Binding-site contacts:
Ligand atom O3 contacts residue ARG162 of chain 2.A at 4.3 Å.
Ligand atom O5 contacts residue THR168 of chain 2.A at 3.3 Å.
Ligand atom C2 contacts residue GLN120 of chain 2.H at 4.1 Å.
Ligand atom C5 contacts residue GLN120 of chain 2.H at 4.4 Å.
Ligand atom C6 contacts residue VAL144 of chain 2.A at 4.2 Å (hydrophobic).
Ligand atom C7 contacts residue ARG162 of chain 2.A at 3.1 Å.
Ligand atom C4 contacts residue ASN167 of chain 2.A at 4.2 Å.
Ligand atom C7 contacts residue ASN167 of chain 2.A at 3.9 Å.
Ligand atom C1 contacts residue THR168 of chain 2.A at 4.5 Å.
Ligand atom C8 contacts residue ARG162 of chain 2.A at 3.4 Å.
Ligand atom C8 contacts residue GLN119 of chain 2.H at 3.2 Å.
Ligand atom C3 contacts residue ASN167 of chain 2.A at 3.8 Å.
Ligand atom C8 contacts residue GLN120 of chain 2.H at 3.6 Å.
Ligand atom O7 contacts residue VAL144 of chain 2.A at 4.1 Å.
Ligand atom O6 contacts residue ILE164 of chain 2.A at 3.6 Å.
Ligand atom O5 contacts residue ARG162 of chain 2.A at 4.3 Å.
Ligand atom O6 contacts residue VAL144 of chain 2.A at 3.4 Å.
Ligand atom C5 contacts residue ASN167 of chain 2.A at 3.6 Å.
Ligand atom C7 contacts residue GLN119 of chain 2.H at 4.5 Å.
Ligand atom C1 contacts residue ARG162 of chain 2.A at 3.8 Å.
Ligand atom N2 contacts residue ARG162 of chain 2.A at 3.4 Å (salt-bridge).
Ligand atom N2 contacts residue ASN167 of chain 2.A at 2.9 Å (h-bond).
Ligand atom C1 contacts residue GLN120 of chain 2.H at 4.4 Å.
Ligand atom C2 contacts residue ASN167 of chain 2.A at 2.5 Å.
Ligand atom C8 contacts residue ILE146 of chain 2.A at 4.2 Å (hydrophobic).
Ligand atom C6 contacts residue GLN120 of chain 2.H at 3.9 Å.
Ligand atom C3 contacts residue ARG162 of chain 2.A at 4.3 Å.
Ligand atom O3 contacts residue GLN120 of chain 2.H at 3.1 Å (h-bond).
Ligand atom C7 contacts residue GLN120 of chain 2.H at 3.8 Å.
Ligand atom C5 contacts residue THR168 of chain 2.A at 4.0 Å.
Ligand atom O7 contacts residue ARG162 of chain 2.A at 2.8 Å (salt-bridge).
Ligand atom O5 contacts residue ASN167 of chain 2.A at 2.4 Å (h-bond).
Ligand atom C6 contacts residue ILE164 of chain 2.A at 4.5 Å (hydrophobic).
Ligand atom N2 contacts residue GLN120 of chain 2.H at 3.2 Å.
Ligand atom C1 contacts residue ASN167 of chain 2.A at 1.4 Å.
Ligand atom C2 contacts residue ARG162 of chain 2.A at 3.1 Å.
Ligand atom O5 contacts residue GLN120 of chain 2.H at 3.7 Å.
Ligand atom C6 contacts residue THR168 of chain 2.A at 3.5 Å.
Ligand atom C3 contacts residue GLN120 of chain 2.H at 3.8 Å.
Ligand atom O6 contacts residue THR168 of chain 2.A at 4.5 Å.

Sequence of chain 2.A:
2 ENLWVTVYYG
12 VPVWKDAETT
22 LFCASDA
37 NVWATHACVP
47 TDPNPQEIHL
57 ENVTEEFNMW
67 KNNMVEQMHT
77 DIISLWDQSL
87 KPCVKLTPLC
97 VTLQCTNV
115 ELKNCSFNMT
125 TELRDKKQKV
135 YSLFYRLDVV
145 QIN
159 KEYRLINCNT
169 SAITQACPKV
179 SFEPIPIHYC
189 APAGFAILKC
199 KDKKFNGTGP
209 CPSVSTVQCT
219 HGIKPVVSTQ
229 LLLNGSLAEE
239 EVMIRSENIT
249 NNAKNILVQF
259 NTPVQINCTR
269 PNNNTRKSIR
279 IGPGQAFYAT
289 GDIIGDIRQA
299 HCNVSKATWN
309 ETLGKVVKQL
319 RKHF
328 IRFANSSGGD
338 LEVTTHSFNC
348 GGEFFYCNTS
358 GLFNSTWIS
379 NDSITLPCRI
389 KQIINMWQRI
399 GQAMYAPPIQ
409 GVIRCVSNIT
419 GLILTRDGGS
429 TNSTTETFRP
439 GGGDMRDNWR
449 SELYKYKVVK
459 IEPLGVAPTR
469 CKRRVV

Sequence of chain 2.H:
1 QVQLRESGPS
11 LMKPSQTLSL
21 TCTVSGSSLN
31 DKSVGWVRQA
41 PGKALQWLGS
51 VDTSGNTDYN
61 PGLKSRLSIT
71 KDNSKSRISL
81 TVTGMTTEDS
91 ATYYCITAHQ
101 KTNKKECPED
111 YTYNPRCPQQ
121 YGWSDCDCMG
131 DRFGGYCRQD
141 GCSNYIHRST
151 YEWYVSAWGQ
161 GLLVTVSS

The protein below binds the small molecule below.
Small molecule (SMILES): CC(=O)N[C@H]1[C@H](O[C@H]2[C@H](O)[C@@H](NC(C)=O)CO[C@@H]2CO)O[C@H](CO)[C@@H](O[C@@H]2O[C@H](CO[C@H]3O[C@H](CO)[C@@H](O)[C@H](O)[C@@H]3O)[C@@H](O)[C@H](O)[C@@H]2O)[C@@H]1O